The protein below binds the small molecule below.
Small molecule (SMILES): CC(=O)N[C@@H]1[C@@H](O)[C@H](O)[C@@H](CO)O[C@H]1O

Sequence of chain 36.N:
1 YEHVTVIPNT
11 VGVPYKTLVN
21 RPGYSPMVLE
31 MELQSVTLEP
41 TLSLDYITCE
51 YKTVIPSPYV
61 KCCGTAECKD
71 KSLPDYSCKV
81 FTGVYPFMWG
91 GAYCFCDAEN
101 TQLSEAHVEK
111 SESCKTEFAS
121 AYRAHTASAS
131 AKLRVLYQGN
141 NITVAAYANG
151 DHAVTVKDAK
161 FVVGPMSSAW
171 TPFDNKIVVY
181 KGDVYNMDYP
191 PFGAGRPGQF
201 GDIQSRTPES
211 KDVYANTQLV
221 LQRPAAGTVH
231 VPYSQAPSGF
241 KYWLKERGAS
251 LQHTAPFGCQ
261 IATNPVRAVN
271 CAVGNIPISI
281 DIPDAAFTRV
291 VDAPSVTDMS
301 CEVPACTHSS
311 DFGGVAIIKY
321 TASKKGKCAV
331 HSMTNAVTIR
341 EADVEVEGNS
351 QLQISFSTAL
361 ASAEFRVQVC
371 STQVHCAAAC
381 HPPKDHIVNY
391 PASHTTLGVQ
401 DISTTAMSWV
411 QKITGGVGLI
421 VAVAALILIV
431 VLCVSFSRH

Binding-site contacts:
Ligand atom O6 contacts residue LYS181 of chain 36.N at 3.4 Å (salt-bridge).
Ligand atom C5 contacts residue ASN259 of chain 36.O at 3.7 Å.
Ligand atom C8 contacts residue THR116 of chain 36.N at 4.3 Å.
Ligand atom O5 contacts residue ASN259 of chain 36.O at 2.3 Å (h-bond).
Ligand atom O7 contacts residue ASN259 of chain 36.O at 3.2 Å (h-bond).
Ligand atom O4 contacts residue LYS181 of chain 36.N at 2.7 Å (salt-bridge).
Ligand atom C8 contacts residue LEU257 of chain 36.O at 4.1 Å (hydrophobic).
Ligand atom C4 contacts residue LYS181 of chain 36.N at 3.6 Å.
Ligand atom C2 contacts residue ASN259 of chain 36.O at 2.4 Å.
Ligand atom O4 contacts residue PHE118 of chain 36.N at 4.1 Å.
Ligand atom N2 contacts residue THR116 of chain 36.N at 4.1 Å.
Ligand atom C6 contacts residue LYS181 of chain 36.N at 3.4 Å.
Ligand atom C3 contacts residue ASN259 of chain 36.O at 3.7 Å.
Ligand atom O3 contacts residue LYS115 of chain 36.N at 3.6 Å (salt-bridge).
Ligand atom C1 contacts residue ASN259 of chain 36.O at 1.4 Å.
Ligand atom C8 contacts residue ASN259 of chain 36.O at 4.2 Å.
Ligand atom C4 contacts residue ASN259 of chain 36.O at 4.2 Å.
Ligand atom C8 contacts residue ALA258 of chain 36.O at 3.7 Å (hydrophobic).
Ligand atom N2 contacts residue ASN259 of chain 36.O at 2.8 Å (h-bond).
Ligand atom C5 contacts residue LYS181 of chain 36.N at 3.4 Å.
Ligand atom C7 contacts residue ASN259 of chain 36.O at 3.2 Å.
Ligand atom C3 contacts residue LYS115 of chain 36.N at 4.3 Å.

Sequence of chain 36.O:
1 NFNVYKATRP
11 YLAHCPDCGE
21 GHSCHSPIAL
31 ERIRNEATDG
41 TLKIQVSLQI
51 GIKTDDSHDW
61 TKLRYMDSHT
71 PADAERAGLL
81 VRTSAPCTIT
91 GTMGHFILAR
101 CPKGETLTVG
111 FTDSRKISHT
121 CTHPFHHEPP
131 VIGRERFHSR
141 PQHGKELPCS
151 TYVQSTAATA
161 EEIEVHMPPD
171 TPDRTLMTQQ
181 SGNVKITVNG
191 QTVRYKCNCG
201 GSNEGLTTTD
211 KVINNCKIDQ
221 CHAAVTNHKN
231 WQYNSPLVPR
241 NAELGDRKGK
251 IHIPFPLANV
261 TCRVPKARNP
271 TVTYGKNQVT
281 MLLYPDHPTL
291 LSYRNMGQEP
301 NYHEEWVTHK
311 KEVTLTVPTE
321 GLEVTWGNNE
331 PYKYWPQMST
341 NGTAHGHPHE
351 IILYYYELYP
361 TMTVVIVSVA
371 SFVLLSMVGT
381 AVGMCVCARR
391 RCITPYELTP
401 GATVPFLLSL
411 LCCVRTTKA